This protein binds this small molecule.
Small molecule (SMILES): NC[C@H]1O[C@H](O[C@H]2[C@H](O[C@@H]3O[C@H](CO)[C@@H](O)[C@H]3O)[C@@H](O)[C@H](N)C[C@@H]2N)[C@H](N)[C@@H](O)[C@@H]1O

Binding-site contacts:
Ligand atom C15 contacts residue GLU237 of chain 1.A at 3.8 Å.
Ligand atom N2 contacts residue GLU242 of chain 1.A at 3.2 Å (salt-bridge).
Ligand atom O4 contacts residue TYR234 of chain 1.A at 3.2 Å (h-bond).
Ligand atom C15 contacts residue GLU271 of chain 1.A at 4.1 Å.
Ligand atom N1 contacts residue ASP200 of chain 1.A at 2.6 Å (salt-bridge).
Ligand atom N1 contacts residue HIS205 of chain 1.A at 4.1 Å.
Ligand atom C9 contacts residue GLU241 of chain 1.A at 3.8 Å.
Ligand atom C8 contacts residue TYR234 of chain 1.A at 3.7 Å (hydrophobic).
Ligand atom C7 contacts residue SER202 of chain 1.A at 3.8 Å.
Ligand atom O8 contacts residue GLU237 of chain 1.A at 3.5 Å (salt-bridge).
Ligand atom C8 contacts residue GLU241 of chain 1.A at 3.6 Å.
Ligand atom C6 contacts residue SER202 of chain 1.A at 3.6 Å.
Ligand atom N4 contacts residue GLU271 of chain 1.A at 3.9 Å.
Ligand atom O5 contacts residue TYR234 of chain 1.A at 4.0 Å.
Ligand atom O8 contacts residue GLU271 of chain 1.A at 2.5 Å (salt-bridge).
Ligand atom O5 contacts residue GLU237 of chain 1.A at 3.7 Å.
Ligand atom C8 contacts residue GLU242 of chain 1.A at 4.0 Å.
Ligand atom C12 contacts residue GLU241 of chain 1.A at 3.5 Å.
Ligand atom C7 contacts residue GLU241 of chain 1.A at 3.9 Å.
Ligand atom C4 contacts residue TYR234 of chain 1.A at 3.7 Å (hydrophobic).
Ligand atom C10 contacts residue TYR274 of chain 1.A at 4.1 Å (hydrophobic).
Ligand atom O4 contacts residue ASP200 of chain 1.A at 2.8 Å (salt-bridge).
Ligand atom C6 contacts residue ASP200 of chain 1.A at 3.3 Å.
Ligand atom N1 contacts residue SER202 of chain 1.A at 2.8 Å (h-bond).
Ligand atom N3 contacts residue GLU241 of chain 1.A at 2.6 Å (salt-bridge).
Ligand atom C17 contacts residue TYR274 of chain 1.A at 3.9 Å (hydrophobic).
Ligand atom N2 contacts residue GLU241 of chain 1.A at 2.9 Å (salt-bridge).
Ligand atom C14 contacts residue GLU237 of chain 1.A at 3.3 Å.
Ligand atom C6 contacts residue TYR234 of chain 1.A at 3.8 Å (hydrophobic).
Ligand atom N1 contacts residue ASN204 of chain 1.A at 4.0 Å.
Ligand atom C9 contacts residue TYR234 of chain 1.A at 4.1 Å (hydrophobic).
Ligand atom C11 contacts residue GLU241 of chain 1.A at 4.1 Å.
Ligand atom C5 contacts residue ASP200 of chain 1.A at 3.6 Å.
Ligand atom C7 contacts residue GLU242 of chain 1.A at 4.0 Å.
Ligand atom C5 contacts residue TYR234 of chain 1.A at 3.9 Å (hydrophobic).
Ligand atom N4 contacts residue GLU237 of chain 1.A at 3.5 Å (salt-bridge).
Ligand atom O6 contacts residue TYR274 of chain 1.A at 3.8 Å.
Ligand atom C14 contacts residue GLU271 of chain 1.A at 3.8 Å.
Ligand atom N2 contacts residue GLU237 of chain 1.A at 3.2 Å (salt-bridge).
Ligand atom O7 contacts residue SER239 of chain 1.A at 4.0 Å.

Sequence of chain 1.A:
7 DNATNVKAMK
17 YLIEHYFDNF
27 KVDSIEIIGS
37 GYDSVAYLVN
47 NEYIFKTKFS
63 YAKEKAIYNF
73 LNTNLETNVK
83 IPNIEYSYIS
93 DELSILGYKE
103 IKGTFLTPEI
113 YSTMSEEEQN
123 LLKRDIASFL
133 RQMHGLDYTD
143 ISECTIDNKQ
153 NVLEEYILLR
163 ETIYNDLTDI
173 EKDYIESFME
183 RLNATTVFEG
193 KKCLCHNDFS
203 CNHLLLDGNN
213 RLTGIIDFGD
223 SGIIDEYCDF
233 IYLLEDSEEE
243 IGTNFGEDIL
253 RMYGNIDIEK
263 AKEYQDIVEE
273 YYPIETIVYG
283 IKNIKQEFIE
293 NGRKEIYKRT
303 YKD